Sequence of chain 2.B:
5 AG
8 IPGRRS

The small molecule below binds the protein below.
Small molecule (SMILES): O=S(=O)(c1ccc(CO)cc1)N1CCC(O)CC1

Binding-site contacts:
Ligand atom O15 contacts residue PRO172 of chain 2.A at 3.7 Å.
Ligand atom O01 contacts residue ASN47 of chain 2.A at 3.0 Å (h-bond).
Ligand atom O01 contacts residue CSO43 of chain 2.A at 3.7 Å.
Ligand atom C16 contacts residue ILE173 of chain 2.A at 4.0 Å (hydrophobic).
Ligand atom C13 contacts residue ILE173 of chain 2.A at 4.4 Å (hydrophobic).
Ligand atom C14 contacts residue ILE173 of chain 2.A at 4.5 Å (hydrophobic).
Ligand atom C10 contacts residue LYS127 of chain 2.A at 2.9 Å.
Ligand atom C14 contacts residue LYS127 of chain 2.A at 1.4 Å.
Ligand atom C09 contacts residue PRO172 of chain 2.A at 3.4 Å (hydrophobic).
Ligand atom C10 contacts residue GLY176 of chain 2.A at 3.9 Å.
Ligand atom C09 contacts residue ILE224 of chain 2.A at 3.8 Å (hydrophobic).
Ligand atom C14 contacts residue ILE8 of chain 2.B at 4.0 Å (hydrophobic).
Ligand atom O15 contacts residue ILE224 of chain 2.A at 3.6 Å.
Ligand atom C12 contacts residue ILE8 of chain 2.B at 3.7 Å (hydrophobic).
Ligand atom C03 contacts residue ASN47 of chain 2.A at 2.9 Å.
Ligand atom C12 contacts residue LYS127 of chain 2.A at 3.7 Å.
Ligand atom C02 contacts residue CSO43 of chain 2.A at 4.2 Å.
Ligand atom C13 contacts residue ILE8 of chain 2.B at 4.1 Å (hydrophobic).
Ligand atom C16 contacts residue PRO172 of chain 2.A at 3.6 Å (hydrophobic).
Ligand atom C12 contacts residue ILE173 of chain 2.A at 4.2 Å (hydrophobic).
Ligand atom C09 contacts residue ILE173 of chain 2.A at 3.8 Å (hydrophobic).
Ligand atom C09 contacts residue ILE8 of chain 2.B at 4.1 Å (hydrophobic).
Ligand atom C11 contacts residue ILE8 of chain 2.B at 3.9 Å (hydrophobic).
Ligand atom C04 contacts residue ASN47 of chain 2.A at 3.5 Å.
Ligand atom C17 contacts residue PRO172 of chain 2.A at 4.4 Å (hydrophobic).
Ligand atom C10 contacts residue ILE8 of chain 2.B at 3.8 Å (hydrophobic).
Ligand atom C02 contacts residue ASN47 of chain 2.A at 3.4 Å.
Ligand atom C11 contacts residue ILE173 of chain 2.A at 3.9 Å (hydrophobic).
Ligand atom C03 contacts residue ILE173 of chain 2.A at 4.1 Å (hydrophobic).
Ligand atom C10 contacts residue PRO172 of chain 2.A at 3.4 Å (hydrophobic).
Ligand atom C11 contacts residue LYS127 of chain 2.A at 2.5 Å.
Ligand atom C08 contacts residue ILE173 of chain 2.A at 4.2 Å (hydrophobic).
Ligand atom C10 contacts residue ILE173 of chain 2.A at 3.6 Å (hydrophobic).
Ligand atom C09 contacts residue LYS127 of chain 2.A at 4.3 Å.

Sequence of chain 2.A:
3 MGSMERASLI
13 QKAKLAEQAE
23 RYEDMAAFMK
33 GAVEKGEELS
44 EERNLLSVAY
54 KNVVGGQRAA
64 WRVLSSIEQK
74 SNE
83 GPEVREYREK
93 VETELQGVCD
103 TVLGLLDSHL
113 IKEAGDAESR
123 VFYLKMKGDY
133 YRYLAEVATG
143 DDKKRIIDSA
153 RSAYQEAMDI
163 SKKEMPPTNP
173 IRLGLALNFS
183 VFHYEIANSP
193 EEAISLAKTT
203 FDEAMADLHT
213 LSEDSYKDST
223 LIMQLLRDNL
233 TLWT